This small molecule binds to this protein.
Small molecule (SMILES): CCc1cc(Cc2ccc(CC(N)=O)cc2)nc(-c2cccc(Cl)c2)n1

Sequence of chain 1.B:
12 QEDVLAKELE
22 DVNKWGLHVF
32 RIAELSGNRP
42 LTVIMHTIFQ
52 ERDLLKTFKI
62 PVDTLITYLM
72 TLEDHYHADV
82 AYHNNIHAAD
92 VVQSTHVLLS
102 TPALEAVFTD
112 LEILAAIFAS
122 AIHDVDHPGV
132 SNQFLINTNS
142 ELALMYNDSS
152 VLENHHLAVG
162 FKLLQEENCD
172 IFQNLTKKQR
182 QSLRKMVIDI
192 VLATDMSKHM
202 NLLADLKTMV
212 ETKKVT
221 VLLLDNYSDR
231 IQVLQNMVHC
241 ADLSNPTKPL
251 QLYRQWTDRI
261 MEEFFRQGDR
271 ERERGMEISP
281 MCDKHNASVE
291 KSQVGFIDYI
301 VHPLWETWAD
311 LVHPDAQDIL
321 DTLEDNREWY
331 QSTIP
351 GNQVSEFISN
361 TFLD

Binding-site contacts:
Ligand atom C18 contacts residue PHE357 of chain 1.B at 3.7 Å (hydrophobic).
Ligand atom C7 contacts residue HIS84 of chain 1.B at 3.7 Å.
Ligand atom C2 contacts residue ILE260 of chain 1.B at 3.7 Å (hydrophobic).
Ligand atom C14 contacts residue GLN293 of chain 1.B at 3.3 Å.
Ligand atom C contacts residue ASN245 of chain 1.B at 3.8 Å.
Ligand atom C9 contacts residue PHE357 of chain 1.B at 4.0 Å (hydrophobic).
Ligand atom N contacts residue PHE296 of chain 1.B at 3.6 Å.
Ligand atom CL contacts residue PHE296 of chain 1.B at 3.6 Å.
Ligand atom C3 contacts residue PHE296 of chain 1.B at 3.6 Å (hydrophobic).
Ligand atom O contacts residue HIS84 of chain 1.B at 3.6 Å.
Ligand atom N contacts residue ILE260 of chain 1.B at 3.5 Å.
Ligand atom C4 contacts residue PHE296 of chain 1.B at 3.5 Å (hydrophobic).
Ligand atom C16 contacts residue MET281 of chain 1.B at 3.8 Å (hydrophobic).
Ligand atom C6 contacts residue MET197 of chain 1.B at 3.7 Å (hydrophobic).
Ligand atom C16 contacts residue SER292 of chain 1.B at 3.8 Å.
Ligand atom N4 contacts residue PHE264 of chain 1.B at 3.6 Å.
Ligand atom C9 contacts residue THR361 of chain 1.B at 3.7 Å.
Ligand atom C17 contacts residue PHE357 of chain 1.B at 3.5 Å (hydrophobic).
Ligand atom C20 contacts residue ILE260 of chain 1.B at 3.8 Å (hydrophobic).
Ligand atom C contacts residue TYR253 of chain 1.B at 3.7 Å (hydrophobic).
Ligand atom C20 contacts residue PHE296 of chain 1.B at 3.8 Å (hydrophobic).
Ligand atom CL contacts residue PHE357 of chain 1.B at 3.5 Å.
Ligand atom C18 contacts residue PHE296 of chain 1.B at 3.3 Å (hydrophobic).
Ligand atom N contacts residue GLN293 of chain 1.B at 3.4 Å (h-bond).
Ligand atom C13 contacts residue GLN293 of chain 1.B at 3.8 Å.
Ligand atom C15 contacts residue MET281 of chain 1.B at 3.8 Å (hydrophobic).
Ligand atom C13 contacts residue PHE296 of chain 1.B at 3.9 Å (hydrophobic).
Ligand atom N1 contacts residue PHE296 of chain 1.B at 3.5 Å.
Ligand atom N4 contacts residue SER132 of chain 1.B at 3.7 Å.
Ligand atom C1 contacts residue TRP256 of chain 1.B at 3.9 Å (hydrophobic).
Ligand atom C2 contacts residue PHE296 of chain 1.B at 3.7 Å (hydrophobic).
Ligand atom C1 contacts residue ILE260 of chain 1.B at 3.6 Å (hydrophobic).
Ligand atom C19 contacts residue PHE296 of chain 1.B at 3.9 Å (hydrophobic).
Ligand atom C contacts residue GLN293 of chain 1.B at 3.5 Å.
Ligand atom C contacts residue THR257 of chain 1.B at 3.7 Å.
Ligand atom C17 contacts residue PHE296 of chain 1.B at 3.6 Å (hydrophobic).
Ligand atom C1 contacts residue ASN245 of chain 1.B at 3.5 Å.
Ligand atom C19 contacts residue LEU243 of chain 1.B at 3.8 Å (hydrophobic).
Ligand atom C15 contacts residue GLN293 of chain 1.B at 3.8 Å.
Ligand atom CL contacts residue ILE358 of chain 1.B at 3.7 Å.